Binding-site contacts:
Ligand atom O2 contacts residue CYS514 of chain 2.B at 3.8 Å.
Ligand atom C2 contacts residue CYS514 of chain 2.B at 3.6 Å (hydrophobic).
Ligand atom C2 contacts residue LEU70 of chain 1.B at 4.3 Å (hydrophobic).
Ligand atom O5 contacts residue CYS514 of chain 2.B at 3.6 Å.
Ligand atom C5 contacts residue CYS514 of chain 2.B at 3.7 Å (hydrophobic).
Ligand atom C2 contacts residue PHE485 of chain 1.B at 4.4 Å (hydrophobic).
Ligand atom P1 contacts residue CYS514 of chain 2.B at 3.8 Å.
Ligand atom C3 contacts residue PHE485 of chain 1.B at 3.5 Å (hydrophobic).
Ligand atom C3 contacts residue CYS514 of chain 2.B at 4.5 Å (hydrophobic).
Ligand atom O3 contacts residue HIS68 of chain 1.B at 3.5 Å (h-bond).
Ligand atom C5 contacts residue ILE69 of chain 1.B at 3.8 Å (hydrophobic).
Ligand atom O5 contacts residue VAL515 of chain 2.B at 3.5 Å (h-bond).
Ligand atom O3 contacts residue LEU70 of chain 1.B at 4.0 Å.
Ligand atom C2 contacts residue GLN516 of chain 2.B at 3.5 Å.
Ligand atom C5 contacts residue PHE485 of chain 1.B at 3.4 Å (hydrophobic).
Ligand atom C5 contacts residue HIS68 of chain 1.B at 2.8 Å.
Ligand atom C3 contacts residue LEU70 of chain 1.B at 3.3 Å (hydrophobic).
Ligand atom P1 contacts residue PHE485 of chain 1.B at 4.1 Å.
Ligand atom O1 contacts residue PHE485 of chain 1.B at 3.1 Å.
Ligand atom C5 contacts residue LEU70 of chain 1.B at 3.3 Å (hydrophobic).
Ligand atom C3 contacts residue GLN484 of chain 1.B at 3.2 Å.
Ligand atom C3 contacts residue GLN516 of chain 2.B at 3.0 Å.
Ligand atom O5 contacts residue GLN484 of chain 1.B at 4.4 Å.
Ligand atom C2 contacts residue GLN484 of chain 1.B at 4.1 Å.
Ligand atom O3 contacts residue PHE485 of chain 1.B at 4.0 Å.
Ligand atom O5 contacts residue GLN516 of chain 2.B at 3.1 Å (h-bond).
Ligand atom O3 contacts residue CYS514 of chain 2.B at 3.2 Å (h-bond).
Ligand atom C2 contacts residue VAL515 of chain 2.B at 4.2 Å (hydrophobic).

Sequence of chain 2.B:
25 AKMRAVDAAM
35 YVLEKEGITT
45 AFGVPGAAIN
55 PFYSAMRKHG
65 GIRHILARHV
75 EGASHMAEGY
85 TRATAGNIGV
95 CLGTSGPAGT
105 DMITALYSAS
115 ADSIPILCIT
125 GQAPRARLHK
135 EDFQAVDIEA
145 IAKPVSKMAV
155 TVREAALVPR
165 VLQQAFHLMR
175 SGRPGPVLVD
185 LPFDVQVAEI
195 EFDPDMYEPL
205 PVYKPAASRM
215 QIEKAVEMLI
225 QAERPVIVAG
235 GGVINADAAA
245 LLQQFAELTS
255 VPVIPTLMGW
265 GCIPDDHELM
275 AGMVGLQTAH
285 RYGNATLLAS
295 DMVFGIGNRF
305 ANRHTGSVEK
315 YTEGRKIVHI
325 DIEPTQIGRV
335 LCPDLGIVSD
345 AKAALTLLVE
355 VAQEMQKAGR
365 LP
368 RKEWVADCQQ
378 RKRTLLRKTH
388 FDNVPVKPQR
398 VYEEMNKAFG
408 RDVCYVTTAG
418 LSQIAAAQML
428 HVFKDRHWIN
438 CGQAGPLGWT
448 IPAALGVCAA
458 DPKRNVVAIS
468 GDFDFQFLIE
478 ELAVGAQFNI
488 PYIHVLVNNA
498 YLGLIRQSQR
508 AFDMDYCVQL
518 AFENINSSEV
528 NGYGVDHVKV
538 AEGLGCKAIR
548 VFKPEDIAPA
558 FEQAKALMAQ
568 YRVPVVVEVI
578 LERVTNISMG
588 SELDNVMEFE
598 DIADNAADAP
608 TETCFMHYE

A protein and the small-molecule ligand that binds it are described below.
Small molecule (SMILES): CO[P](=O)(O)C(C)=O

Sequence of chain 1.B:
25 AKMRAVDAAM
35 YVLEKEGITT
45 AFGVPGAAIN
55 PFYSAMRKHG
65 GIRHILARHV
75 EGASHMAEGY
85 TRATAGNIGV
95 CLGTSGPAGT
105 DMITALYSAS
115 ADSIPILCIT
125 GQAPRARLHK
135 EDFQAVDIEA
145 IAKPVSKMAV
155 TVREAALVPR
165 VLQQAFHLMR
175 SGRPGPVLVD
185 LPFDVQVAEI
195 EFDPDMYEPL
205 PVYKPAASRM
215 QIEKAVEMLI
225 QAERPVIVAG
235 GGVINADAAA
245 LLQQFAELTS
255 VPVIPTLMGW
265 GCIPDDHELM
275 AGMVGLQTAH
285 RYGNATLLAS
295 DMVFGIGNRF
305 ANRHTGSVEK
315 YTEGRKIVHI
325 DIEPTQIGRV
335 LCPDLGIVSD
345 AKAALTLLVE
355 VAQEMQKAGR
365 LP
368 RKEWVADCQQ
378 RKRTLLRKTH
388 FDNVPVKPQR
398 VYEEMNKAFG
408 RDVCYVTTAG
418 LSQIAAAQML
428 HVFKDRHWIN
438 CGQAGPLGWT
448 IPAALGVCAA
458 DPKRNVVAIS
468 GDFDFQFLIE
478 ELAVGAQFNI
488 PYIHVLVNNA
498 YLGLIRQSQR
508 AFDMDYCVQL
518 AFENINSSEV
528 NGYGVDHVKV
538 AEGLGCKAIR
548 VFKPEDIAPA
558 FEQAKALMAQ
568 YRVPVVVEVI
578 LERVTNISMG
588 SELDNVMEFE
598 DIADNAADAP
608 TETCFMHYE